Sequence of chain 2.A:
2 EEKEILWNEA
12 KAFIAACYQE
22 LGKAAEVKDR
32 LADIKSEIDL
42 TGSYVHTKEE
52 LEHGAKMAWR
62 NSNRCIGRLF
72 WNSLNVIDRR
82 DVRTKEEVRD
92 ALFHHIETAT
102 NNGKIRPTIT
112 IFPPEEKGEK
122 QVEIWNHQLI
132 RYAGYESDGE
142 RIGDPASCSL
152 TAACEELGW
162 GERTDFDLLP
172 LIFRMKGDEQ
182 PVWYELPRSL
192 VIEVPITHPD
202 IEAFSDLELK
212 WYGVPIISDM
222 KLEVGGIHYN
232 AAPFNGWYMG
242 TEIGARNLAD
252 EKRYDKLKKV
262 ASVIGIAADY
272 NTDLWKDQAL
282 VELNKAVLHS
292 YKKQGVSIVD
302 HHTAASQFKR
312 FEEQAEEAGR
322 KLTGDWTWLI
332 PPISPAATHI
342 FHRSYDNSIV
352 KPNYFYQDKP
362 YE

Binding-site contacts:
Ligand atom C27 contacts residue GLU243 of chain 2.A at 3.6 Å.
Ligand atom C06 contacts residue HEM1 of chain 2.B at 3.3 Å.
Ligand atom C04 contacts residue HEM1 of chain 2.B at 3.2 Å.
Ligand atom N17 contacts residue HEM1 of chain 2.B at 3.3 Å (h-bond).
Ligand atom C21 contacts residue THR328 of chain 2.A at 3.5 Å.
Ligand atom C06 contacts residue PHE235 of chain 2.A at 3.5 Å (hydrophobic).
Ligand atom C07 contacts residue ILE218 of chain 2.A at 3.6 Å (hydrophobic).
Ligand atom C02 contacts residue GLU243 of chain 2.A at 3.5 Å.
Ligand atom C28 contacts residue HEM1 of chain 2.B at 3.7 Å.
Ligand atom C12 contacts residue HEM1 of chain 2.B at 3.4 Å.
Ligand atom C18 contacts residue TRP329 of chain 2.A at 3.7 Å (hydrophobic).
Ligand atom N01 contacts residue TYR239 of chain 2.A at 3.6 Å.
Ligand atom N29 contacts residue GLU243 of chain 2.A at 2.6 Å (salt-bridge).
Ligand atom N01 contacts residue GLU243 of chain 2.A at 2.6 Å (salt-bridge).
Ligand atom C18 contacts residue ARG247 of chain 2.A at 3.6 Å.
Ligand atom N01 contacts residue TRP238 of chain 2.A at 2.8 Å (h-bond).
Ligand atom C05 contacts residue HEM1 of chain 2.B at 3.6 Å.
Ligand atom C23 contacts residue PHE342 of chain 1.A at 3.7 Å (hydrophobic).
Ligand atom N01 contacts residue HEM1 of chain 2.B at 3.6 Å.
Ligand atom C22 contacts residue THR328 of chain 2.A at 3.3 Å.
Ligand atom C27 contacts residue HEM1 of chain 2.B at 3.5 Å.
Ligand atom C09 contacts residue HEM1 of chain 2.B at 3.6 Å.
Ligand atom C19 contacts residue TRP329 of chain 2.A at 3.8 Å (hydrophobic).
Ligand atom C22 contacts residue TRP329 of chain 2.A at 3.8 Å (hydrophobic).
Ligand atom O10 contacts residue HEM1 of chain 2.B at 3.3 Å.
Ligand atom C15 contacts residue HEM1 of chain 2.B at 3.8 Å.
Ligand atom C26 contacts residue HEM1 of chain 2.B at 2.8 Å.
Ligand atom C02 contacts residue HEM1 of chain 2.B at 3.6 Å.
Ligand atom C11 contacts residue HEM1 of chain 2.B at 3.6 Å.
Ligand atom C21 contacts residue TRP329 of chain 2.A at 3.6 Å (hydrophobic).
Ligand atom C21 contacts residue PHE342 of chain 1.A at 3.8 Å (hydrophobic).
Ligand atom C28 contacts residue GLU243 of chain 2.A at 3.5 Å.
Ligand atom C19 contacts residue HEM1 of chain 2.B at 3.3 Å.
Ligand atom C20 contacts residue TRP329 of chain 2.A at 3.7 Å (hydrophobic).
Ligand atom C06 contacts residue ILE218 of chain 2.A at 3.7 Å (hydrophobic).
Ligand atom C07 contacts residue HEM1 of chain 2.B at 3.5 Å.
Ligand atom N17 contacts residue ARG247 of chain 2.A at 3.1 Å (salt-bridge).
Ligand atom C19 contacts residue ARG247 of chain 2.A at 3.8 Å.
Ligand atom C03 contacts residue HEM1 of chain 2.B at 3.0 Å.
Ligand atom N29 contacts residue HEM1 of chain 2.B at 3.7 Å.

A protein and the small-molecule ligand that binds it are described below.
Small molecule (SMILES): Nc1ccc2ccc(COc3cccc(CNCCc4ccccn4)c3)cc2n1

Sequence of chain 1.A:
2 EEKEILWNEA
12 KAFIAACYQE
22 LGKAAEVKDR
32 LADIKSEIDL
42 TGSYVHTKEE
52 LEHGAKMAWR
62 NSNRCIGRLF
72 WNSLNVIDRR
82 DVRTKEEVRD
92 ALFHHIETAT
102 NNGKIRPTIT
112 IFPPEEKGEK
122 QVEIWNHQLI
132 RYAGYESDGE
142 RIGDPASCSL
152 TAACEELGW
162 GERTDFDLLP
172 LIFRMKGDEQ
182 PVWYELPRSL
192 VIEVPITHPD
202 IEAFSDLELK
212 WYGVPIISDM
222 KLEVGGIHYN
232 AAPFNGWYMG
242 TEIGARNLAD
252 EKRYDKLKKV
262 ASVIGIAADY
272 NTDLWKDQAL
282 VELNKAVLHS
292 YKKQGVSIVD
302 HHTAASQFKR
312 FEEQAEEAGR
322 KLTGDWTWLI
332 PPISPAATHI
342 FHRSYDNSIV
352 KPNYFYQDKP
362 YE